Sequence of chain 1.B:
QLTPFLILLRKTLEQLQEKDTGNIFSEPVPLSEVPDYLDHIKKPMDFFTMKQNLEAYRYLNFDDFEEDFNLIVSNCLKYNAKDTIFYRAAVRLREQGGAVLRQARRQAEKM

Binding-site contacts:
Ligand atom CBB contacts residue VAL33 of chain 1.B at 3.8 Å (hydrophobic).
Ligand atom CAZ contacts residue VAL33 of chain 1.B at 3.8 Å (hydrophobic).
Ligand atom CBA contacts residue PHE90 of chain 1.B at 3.5 Å (hydrophobic).
Ligand atom CAN contacts residue ILE28 of chain 1.B at 3.3 Å (hydrophobic).
Ligand atom CAY contacts residue PHE90 of chain 1.B at 3.8 Å (hydrophobic).
Ligand atom CAD contacts residue PHE29 of chain 1.B at 3.6 Å (hydrophobic).
Ligand atom CAN contacts residue PHE90 of chain 1.B at 3.8 Å (hydrophobic).
Ligand atom OAE contacts residue ASN84 of chain 1.B at 2.9 Å (h-bond).
Ligand atom OAH contacts residue VAL38 of chain 1.B at 3.4 Å.
Ligand atom CAO contacts residue ASN27 of chain 1.B at 3.9 Å.
Ligand atom CBC contacts residue PHE90 of chain 1.B at 3.9 Å (hydrophobic).
Ligand atom NAT contacts residue PRO34 of chain 1.B at 3.3 Å.
Ligand atom CAC contacts residue TYR83 of chain 1.B at 4.0 Å (hydrophobic).
Ligand atom CBB contacts residue PHE90 of chain 1.B at 3.5 Å (hydrophobic).
Ligand atom CAD contacts residue ILE28 of chain 1.B at 3.2 Å (hydrophobic).
Ligand atom CAO contacts residue ILE28 of chain 1.B at 3.7 Å (hydrophobic).
Ligand atom OAH contacts residue PRO34 of chain 1.B at 3.6 Å.
Ligand atom OAF contacts residue ASN84 of chain 1.B at 3.2 Å (h-bond).
Ligand atom CAM contacts residue PHE90 of chain 1.B at 3.8 Å (hydrophobic).
Ligand atom NBE contacts residue VAL33 of chain 1.B at 3.8 Å.
Ligand atom NBF contacts residue PHE90 of chain 1.B at 3.7 Å.
Ligand atom SBG contacts residue PRO34 of chain 1.B at 3.8 Å.
Ligand atom CAX contacts residue PRO34 of chain 1.B at 4.0 Å (hydrophobic).
Ligand atom OAG contacts residue GLU37 of chain 1.B at 3.5 Å (salt-bridge).
Ligand atom CAM contacts residue VAL33 of chain 1.B at 4.0 Å (hydrophobic).
Ligand atom OAG contacts residue PRO34 of chain 1.B at 3.7 Å.
Ligand atom NBF contacts residue VAL33 of chain 1.B at 3.6 Å.
Ligand atom NBD contacts residue ILE28 of chain 1.B at 4.0 Å.
Ligand atom NBE contacts residue PHE90 of chain 1.B at 3.6 Å.
Ligand atom CBA contacts residue VAL33 of chain 1.B at 3.8 Å (hydrophobic).
Ligand atom CAC contacts residue VAL33 of chain 1.B at 4.0 Å (hydrophobic).
Ligand atom CAV contacts residue PRO34 of chain 1.B at 3.5 Å (hydrophobic).
Ligand atom OAF contacts residue CYS80 of chain 1.B at 3.4 Å (h-bond).
Ligand atom CAC contacts residue VAL38 of chain 1.B at 3.6 Å (hydrophobic).
Ligand atom OAE contacts residue TYR83 of chain 1.B at 3.2 Å.
Ligand atom CAC contacts residue PHE90 of chain 1.B at 4.0 Å (hydrophobic).
Ligand atom CAY contacts residue ASN84 of chain 1.B at 3.7 Å.
Ligand atom CAM contacts residue PRO34 of chain 1.B at 3.9 Å (hydrophobic).
Ligand atom CAZ contacts residue ASN84 of chain 1.B at 3.9 Å.
Ligand atom CAZ contacts residue PHE90 of chain 1.B at 4.0 Å (hydrophobic).

The small molecule below binds the protein below.
Small molecule (SMILES): CC(C)Cc1ccc(S(=O)(=O)Nc2cc3c(cc2N2CCCC2)n(C)c(=O)c(=O)n3C)cc1